Sequence of chain 1.D:
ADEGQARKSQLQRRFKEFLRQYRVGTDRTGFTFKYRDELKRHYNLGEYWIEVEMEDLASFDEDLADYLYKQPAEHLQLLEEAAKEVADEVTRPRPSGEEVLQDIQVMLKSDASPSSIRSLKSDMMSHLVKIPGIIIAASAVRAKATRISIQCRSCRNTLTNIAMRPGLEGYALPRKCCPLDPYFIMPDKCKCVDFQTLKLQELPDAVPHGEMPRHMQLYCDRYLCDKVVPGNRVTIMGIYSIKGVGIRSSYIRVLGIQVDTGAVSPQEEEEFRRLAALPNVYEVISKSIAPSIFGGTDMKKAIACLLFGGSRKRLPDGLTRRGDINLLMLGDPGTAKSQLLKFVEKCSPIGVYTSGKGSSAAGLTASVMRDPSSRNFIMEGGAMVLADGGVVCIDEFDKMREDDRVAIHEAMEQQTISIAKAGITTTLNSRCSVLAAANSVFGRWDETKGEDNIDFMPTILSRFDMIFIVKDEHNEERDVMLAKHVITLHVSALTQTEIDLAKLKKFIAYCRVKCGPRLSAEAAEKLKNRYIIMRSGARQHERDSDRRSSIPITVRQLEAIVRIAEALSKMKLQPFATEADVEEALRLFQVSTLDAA

Binding-site contacts:
Ligand atom O3A contacts residue MG1 of chain 1.EA at 3.6 Å.
Ligand atom C1' contacts residue GLU768 of chain 1.A at 3.4 Å.
Ligand atom O2B contacts residue GLY384 of chain 1.D at 3.6 Å.
Ligand atom O2G contacts residue MG1 of chain 1.EA at 1.9 Å.
Ligand atom C5' contacts residue GLU605 of chain 1.A at 3.4 Å.
Ligand atom C3' contacts residue GLU768 of chain 1.A at 3.5 Å.
Ligand atom O3' contacts residue GLU768 of chain 1.A at 2.7 Å (salt-bridge).
Ligand atom O3A contacts residue ALA386 of chain 1.D at 3.0 Å (h-bond).
Ligand atom C2' contacts residue GLU768 of chain 1.A at 3.4 Å.
Ligand atom O2' contacts residue GLU768 of chain 1.A at 2.8 Å (salt-bridge).
Ligand atom PB contacts residue ALA386 of chain 1.D at 3.6 Å.
Ligand atom N6 contacts residue PHE344 of chain 1.D at 3.3 Å (h-bond).
Ligand atom O1B contacts residue MG1 of chain 1.EA at 1.9 Å.
Ligand atom PG contacts residue MG1 of chain 1.EA at 3.0 Å.
Ligand atom O1A contacts residue ALA386 of chain 1.D at 3.5 Å.
Ligand atom PB contacts residue MG1 of chain 1.EA at 2.9 Å.
Ligand atom PA contacts residue GLN389 of chain 1.D at 3.5 Å.
Ligand atom PA contacts residue MG1 of chain 1.EA at 3.2 Å.
Ligand atom N1 contacts residue PHE344 of chain 1.D at 3.4 Å (h-bond).
Ligand atom O2A contacts residue MG1 of chain 1.EA at 2.2 Å.
Ligand atom O1A contacts residue MG1 of chain 1.EA at 3.6 Å.
Ligand atom O1A contacts residue GLN389 of chain 1.D at 2.8 Å (h-bond).
Ligand atom O2B contacts residue LYS387 of chain 1.D at 2.6 Å (salt-bridge).
Ligand atom N3B contacts residue MG1 of chain 1.EA at 3.0 Å.
Ligand atom O5' contacts residue GLN389 of chain 1.D at 3.5 Å (h-bond).
Ligand atom PB contacts residue LYS387 of chain 1.D at 3.5 Å.
Ligand atom O1G contacts residue LYS387 of chain 1.D at 2.8 Å (salt-bridge).
Ligand atom O2B contacts residue ALA386 of chain 1.D at 3.1 Å (h-bond).
Ligand atom O1B contacts residue SER388 of chain 1.D at 3.0 Å (h-bond).
Ligand atom O2B contacts residue THR385 of chain 1.D at 2.9 Å (h-bond).
Ligand atom N3B contacts residue GLY384 of chain 1.D at 3.1 Å (h-bond).
Ligand atom C8 contacts residue GLY384 of chain 1.D at 3.4 Å.
Ligand atom O2A contacts residue SER388 of chain 1.D at 3.7 Å.
Ligand atom O1B contacts residue LYS387 of chain 1.D at 3.4 Å (salt-bridge).
Ligand atom O3G contacts residue ARG656 of chain 1.A at 2.9 Å (salt-bridge).
Ligand atom O3A contacts residue LYS387 of chain 1.D at 3.6 Å (salt-bridge).
Ligand atom N3B contacts residue ARG765 of chain 1.A at 3.3 Å (salt-bridge).
Ligand atom O3G contacts residue ARG765 of chain 1.A at 3.1 Å (salt-bridge).
Ligand atom O2G contacts residue ARG656 of chain 1.A at 3.0 Å (salt-bridge).
Ligand atom O1A contacts residue SER388 of chain 1.D at 3.2 Å (h-bond).

Sequence of chain 1.A:
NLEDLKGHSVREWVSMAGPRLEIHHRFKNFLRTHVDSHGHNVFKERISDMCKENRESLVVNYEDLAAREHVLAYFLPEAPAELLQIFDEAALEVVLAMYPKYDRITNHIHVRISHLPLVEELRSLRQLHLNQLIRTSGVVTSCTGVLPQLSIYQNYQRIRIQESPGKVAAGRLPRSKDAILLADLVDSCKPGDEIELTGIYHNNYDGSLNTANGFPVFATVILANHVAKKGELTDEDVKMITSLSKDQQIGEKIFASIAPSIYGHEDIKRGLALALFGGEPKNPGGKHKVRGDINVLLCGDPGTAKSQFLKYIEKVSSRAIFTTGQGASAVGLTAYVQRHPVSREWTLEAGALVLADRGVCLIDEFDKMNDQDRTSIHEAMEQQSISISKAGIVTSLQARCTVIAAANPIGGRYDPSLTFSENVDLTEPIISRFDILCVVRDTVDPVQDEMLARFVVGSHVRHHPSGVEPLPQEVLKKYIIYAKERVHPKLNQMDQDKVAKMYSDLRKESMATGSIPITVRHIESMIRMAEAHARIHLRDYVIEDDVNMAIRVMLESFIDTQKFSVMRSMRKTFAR

This protein binds this small molecule.
Small molecule (SMILES): Nc1ncnc2c1ncn2[C@@H]1O[C@H](CO[P](=O)(O)O[P](=O)(O)NP(=O)(O)O)[C@@H](O)[C@H]1O